Binding-site contacts:
Ligand atom C3 contacts residue CYS145 of chain 1.B at 2.1 Å (hydrophobic).
Ligand atom F1 contacts residue GLU166 of chain 1.B at 3.2 Å.
Ligand atom N2 contacts residue GLU166 of chain 1.B at 3.0 Å (salt-bridge).
Ligand atom C11 contacts residue GLN189 of chain 1.B at 3.7 Å.
Ligand atom O1 contacts residue PHE140 of chain 1.B at 3.4 Å.
Ligand atom O4 contacts residue MET165 of chain 1.B at 3.4 Å.
Ligand atom F3 contacts residue MET165 of chain 1.B at 3.3 Å.
Ligand atom C9 contacts residue HIS164 of chain 1.B at 3.3 Å.
Ligand atom F3 contacts residue LEU167 of chain 1.B at 3.3 Å.
Ligand atom C21 contacts residue GLU166 of chain 1.B at 3.5 Å.
Ligand atom C7 contacts residue PHE140 of chain 1.B at 3.4 Å (hydrophobic).
Ligand atom C6 contacts residue LEU141 of chain 1.B at 3.5 Å (hydrophobic).
Ligand atom N1 contacts residue CYS145 of chain 1.B at 2.8 Å (h-bond).
Ligand atom O3 contacts residue GLU166 of chain 1.B at 2.9 Å (salt-bridge).
Ligand atom C8 contacts residue PHE140 of chain 1.B at 3.7 Å (hydrophobic).
Ligand atom N2 contacts residue SER1 of chain 1.A at 3.6 Å (h-bond).
Ligand atom O3 contacts residue MET165 of chain 1.B at 3.3 Å.
Ligand atom C2 contacts residue CYS145 of chain 1.B at 2.8 Å (hydrophobic).
Ligand atom N1 contacts residue HIS164 of chain 1.B at 3.2 Å (h-bond).
Ligand atom C1 contacts residue HIS164 of chain 1.B at 3.5 Å.
Ligand atom C10 contacts residue GLN189 of chain 1.B at 3.4 Å.
Ligand atom C4 contacts residue CYS145 of chain 1.B at 3.3 Å (hydrophobic).
Ligand atom O2 contacts residue CYS145 of chain 1.B at 3.7 Å.
Ligand atom N4 contacts residue GLU166 of chain 1.B at 2.7 Å (salt-bridge).
Ligand atom N5 contacts residue GLY143 of chain 1.B at 3.0 Å (h-bond).
Ligand atom N2 contacts residue PHE140 of chain 1.B at 2.8 Å (h-bond).
Ligand atom C1 contacts residue CYS145 of chain 1.B at 3.4 Å (hydrophobic).
Ligand atom F3 contacts residue GLU166 of chain 1.B at 3.2 Å.
Ligand atom O1 contacts residue GLU166 of chain 1.B at 3.4 Å.
Ligand atom O1 contacts residue HIS172 of chain 1.B at 3.3 Å.
Ligand atom N5 contacts residue SER144 of chain 1.B at 3.4 Å (h-bond).
Ligand atom F2 contacts residue THR190 of chain 1.B at 3.2 Å.
Ligand atom N5 contacts residue CYS145 of chain 1.B at 2.6 Å (h-bond).
Ligand atom C21 contacts residue MET165 of chain 1.B at 3.5 Å (hydrophobic).
Ligand atom C19 contacts residue HIS41 of chain 1.B at 3.7 Å.
Ligand atom C23 contacts residue GLU166 of chain 1.B at 3.1 Å.
Ligand atom C22 contacts residue GLU166 of chain 1.B at 3.5 Å.
Ligand atom O1 contacts residue HIS163 of chain 1.B at 2.9 Å (h-bond).
Ligand atom C6 contacts residue ASN142 of chain 1.B at 3.5 Å.
Ligand atom C8 contacts residue GLU166 of chain 1.B at 3.3 Å.

Sequence of chain 1.A:
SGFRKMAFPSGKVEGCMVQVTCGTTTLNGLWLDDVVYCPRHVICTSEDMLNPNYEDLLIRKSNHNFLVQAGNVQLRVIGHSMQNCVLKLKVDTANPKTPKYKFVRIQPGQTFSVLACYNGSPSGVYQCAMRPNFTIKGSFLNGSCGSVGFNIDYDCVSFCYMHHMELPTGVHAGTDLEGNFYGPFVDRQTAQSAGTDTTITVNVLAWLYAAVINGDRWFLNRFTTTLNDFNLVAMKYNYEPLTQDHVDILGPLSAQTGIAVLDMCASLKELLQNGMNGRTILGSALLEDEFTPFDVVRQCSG

Sequence of chain 1.B:
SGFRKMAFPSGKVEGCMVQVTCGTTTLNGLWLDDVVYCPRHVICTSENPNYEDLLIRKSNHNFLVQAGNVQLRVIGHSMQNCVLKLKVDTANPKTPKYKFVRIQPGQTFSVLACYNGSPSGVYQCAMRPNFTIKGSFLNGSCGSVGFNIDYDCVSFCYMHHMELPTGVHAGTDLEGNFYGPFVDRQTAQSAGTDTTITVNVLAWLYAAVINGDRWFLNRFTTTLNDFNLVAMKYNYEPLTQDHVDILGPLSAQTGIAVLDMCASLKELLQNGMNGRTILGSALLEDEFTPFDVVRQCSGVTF

The protein below binds the small molecule below.
Small molecule (SMILES): [H]/N=C/[C@H](C[C@@H]1CCNC1=O)NC(=O)[C@@H]1[C@@H]2[C@H](CN1C(=O)[C@@H](NC(=O)C(F)(F)F)C(C)(C)C)C2(C)C